Binding-site contacts:
Ligand atom O4 contacts residue SER118 of chain 1.A at 4.2 Å.
Ligand atom O1 contacts residue GLY42 of chain 1.A at 3.6 Å.
Ligand atom C6 contacts residue ASP155 of chain 1.A at 3.0 Å.
Ligand atom C4 contacts residue LYS116 of chain 1.A at 4.2 Å.
Ligand atom C4 contacts residue ASP153 of chain 1.A at 4.3 Å.
Ligand atom C6 contacts residue ASN189 of chain 1.A at 3.6 Å.
Ligand atom O2 contacts residue GLU111 of chain 1.A at 3.1 Å (salt-bridge).
Ligand atom C6 contacts residue ASP153 of chain 1.A at 3.9 Å.
Ligand atom C4 contacts residue ASP155 of chain 1.A at 3.4 Å.
Ligand atom O3 contacts residue SER118 of chain 1.A at 4.2 Å.
Ligand atom O3 contacts residue LYS116 of chain 1.A at 2.9 Å (salt-bridge).
Ligand atom C3 contacts residue GLU111 of chain 1.A at 4.1 Å.
Ligand atom O6 contacts residue ASP155 of chain 1.A at 2.6 Å (salt-bridge).
Ligand atom O5 contacts residue ASN189 of chain 1.A at 3.9 Å.
Ligand atom C2 contacts residue GLY42 of chain 1.A at 3.3 Å.
Ligand atom O4 contacts residue ASP155 of chain 1.A at 2.7 Å (salt-bridge).
Ligand atom O2 contacts residue ARG43 of chain 1.A at 4.4 Å.
Ligand atom C2 contacts residue ARG43 of chain 1.A at 4.3 Å.
Ligand atom C2 contacts residue GLU111 of chain 1.A at 4.0 Å.
Ligand atom C5 contacts residue ASP153 of chain 1.A at 3.5 Å.
Ligand atom O3 contacts residue ASP155 of chain 1.A at 4.2 Å.
Ligand atom C3 contacts residue GLY42 of chain 1.A at 4.2 Å.
Ligand atom O6 contacts residue VAL67 of chain 1.A at 3.3 Å.
Ligand atom O6 contacts residue GLY42 of chain 1.A at 4.1 Å.
Ligand atom O4 contacts residue ASP153 of chain 1.A at 3.6 Å.
Ligand atom C3 contacts residue GLN107 of chain 1.A at 3.4 Å.
Ligand atom C6 contacts residue SER149 of chain 1.A at 3.5 Å.
Ligand atom O4 contacts residue GLN107 of chain 1.A at 3.0 Å (h-bond).
Ligand atom O2 contacts residue GLY42 of chain 1.A at 3.9 Å.
Ligand atom O5 contacts residue GLY42 of chain 1.A at 3.8 Å.
Ligand atom C3 contacts residue LYS116 of chain 1.A at 4.1 Å.
Ligand atom C4 contacts residue GLN107 of chain 1.A at 4.0 Å.
Ligand atom C1 contacts residue GLY42 of chain 1.A at 4.0 Å.
Ligand atom O1 contacts residue ARG43 of chain 1.A at 3.7 Å.
Ligand atom C5 contacts residue ASP155 of chain 1.A at 4.0 Å.
Ligand atom O3 contacts residue GLN107 of chain 1.A at 2.9 Å (h-bond).
Ligand atom O3 contacts residue GLY42 of chain 1.A at 4.2 Å.
Ligand atom O5 contacts residue ASP153 of chain 1.A at 4.3 Å.
Ligand atom O6 contacts residue ASN189 of chain 1.A at 3.2 Å (h-bond).
Ligand atom O3 contacts residue GLU111 of chain 1.A at 3.3 Å (salt-bridge).

Sequence of chain 1.A:
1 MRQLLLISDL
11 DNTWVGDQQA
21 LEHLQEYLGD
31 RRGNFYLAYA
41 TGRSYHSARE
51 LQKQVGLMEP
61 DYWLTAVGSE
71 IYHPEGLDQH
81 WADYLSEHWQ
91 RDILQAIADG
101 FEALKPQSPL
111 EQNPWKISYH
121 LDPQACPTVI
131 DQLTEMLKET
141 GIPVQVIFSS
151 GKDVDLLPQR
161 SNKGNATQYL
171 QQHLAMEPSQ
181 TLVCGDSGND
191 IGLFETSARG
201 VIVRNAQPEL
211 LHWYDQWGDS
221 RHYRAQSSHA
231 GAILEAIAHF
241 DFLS

The small molecule below binds the protein below.
Small molecule (SMILES): OC[C@H]1O[C@H](O)[C@H](O)[C@@H](O)[C@@H]1O